Binding-site contacts:
Ligand atom C8 contacts residue VAL649 of chain 1.A at 4.0 Å (hydrophobic).
Ligand atom O7 contacts residue ASN650 of chain 1.A at 3.0 Å (h-bond).
Ligand atom C8 contacts residue HIS648 of chain 1.A at 3.3 Å.
Ligand atom C7 contacts residue ASN650 of chain 1.A at 3.2 Å.
Ligand atom C3 contacts residue ASN650 of chain 1.A at 3.8 Å.
Ligand atom C4 contacts residue ASN650 of chain 1.A at 4.3 Å.
Ligand atom C2 contacts residue ASN650 of chain 1.A at 2.5 Å.
Ligand atom O5 contacts residue ASN650 of chain 1.A at 2.4 Å (h-bond).
Ligand atom C7 contacts residue HIS648 of chain 1.A at 4.5 Å.
Ligand atom C8 contacts residue ASN650 of chain 1.A at 4.3 Å.
Ligand atom C1 contacts residue ASN650 of chain 1.A at 1.5 Å.
Ligand atom C5 contacts residue ASN650 of chain 1.A at 3.7 Å.
Ligand atom N2 contacts residue ASN650 of chain 1.A at 2.9 Å (h-bond).

Sequence of chain 1.A:
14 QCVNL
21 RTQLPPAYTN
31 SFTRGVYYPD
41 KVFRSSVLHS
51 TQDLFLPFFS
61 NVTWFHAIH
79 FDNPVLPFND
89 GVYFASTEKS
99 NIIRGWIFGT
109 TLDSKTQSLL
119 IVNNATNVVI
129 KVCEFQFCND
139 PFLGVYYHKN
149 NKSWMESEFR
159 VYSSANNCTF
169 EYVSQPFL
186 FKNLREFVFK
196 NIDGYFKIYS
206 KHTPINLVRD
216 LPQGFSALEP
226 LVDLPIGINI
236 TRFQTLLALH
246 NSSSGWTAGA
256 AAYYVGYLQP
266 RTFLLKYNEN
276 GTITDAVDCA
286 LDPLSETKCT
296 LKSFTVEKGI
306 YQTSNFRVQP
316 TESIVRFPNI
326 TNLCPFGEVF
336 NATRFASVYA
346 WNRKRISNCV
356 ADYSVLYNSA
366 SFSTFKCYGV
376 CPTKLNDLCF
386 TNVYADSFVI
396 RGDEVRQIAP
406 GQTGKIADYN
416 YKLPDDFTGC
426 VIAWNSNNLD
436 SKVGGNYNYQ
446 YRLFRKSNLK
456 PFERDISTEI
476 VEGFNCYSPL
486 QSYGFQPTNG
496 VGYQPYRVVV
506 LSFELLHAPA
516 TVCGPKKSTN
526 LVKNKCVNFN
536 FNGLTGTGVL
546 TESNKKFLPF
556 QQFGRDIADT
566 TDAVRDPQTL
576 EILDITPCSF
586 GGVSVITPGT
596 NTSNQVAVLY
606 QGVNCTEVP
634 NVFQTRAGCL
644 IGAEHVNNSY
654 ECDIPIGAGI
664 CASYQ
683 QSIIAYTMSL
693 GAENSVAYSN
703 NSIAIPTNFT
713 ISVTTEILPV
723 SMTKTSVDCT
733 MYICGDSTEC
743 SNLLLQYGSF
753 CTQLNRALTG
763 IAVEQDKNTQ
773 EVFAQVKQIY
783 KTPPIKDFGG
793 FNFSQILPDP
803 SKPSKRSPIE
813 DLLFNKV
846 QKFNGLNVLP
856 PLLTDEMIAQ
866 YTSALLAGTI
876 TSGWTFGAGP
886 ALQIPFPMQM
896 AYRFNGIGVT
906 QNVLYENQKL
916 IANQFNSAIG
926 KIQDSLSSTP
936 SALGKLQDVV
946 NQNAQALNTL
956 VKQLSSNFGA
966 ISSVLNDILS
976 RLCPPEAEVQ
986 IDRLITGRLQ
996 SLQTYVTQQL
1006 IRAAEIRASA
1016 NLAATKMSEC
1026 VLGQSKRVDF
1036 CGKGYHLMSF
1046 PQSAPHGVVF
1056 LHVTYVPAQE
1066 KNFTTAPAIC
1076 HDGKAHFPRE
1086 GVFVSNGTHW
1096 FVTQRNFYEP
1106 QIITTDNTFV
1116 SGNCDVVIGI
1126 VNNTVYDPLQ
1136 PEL

The small molecule below binds the protein below.
Small molecule (SMILES): CC(=O)N[C@@H]1[C@@H](O)[C@H](O)[C@@H](CO)O[C@H]1O